Sequence of chain 52.A:
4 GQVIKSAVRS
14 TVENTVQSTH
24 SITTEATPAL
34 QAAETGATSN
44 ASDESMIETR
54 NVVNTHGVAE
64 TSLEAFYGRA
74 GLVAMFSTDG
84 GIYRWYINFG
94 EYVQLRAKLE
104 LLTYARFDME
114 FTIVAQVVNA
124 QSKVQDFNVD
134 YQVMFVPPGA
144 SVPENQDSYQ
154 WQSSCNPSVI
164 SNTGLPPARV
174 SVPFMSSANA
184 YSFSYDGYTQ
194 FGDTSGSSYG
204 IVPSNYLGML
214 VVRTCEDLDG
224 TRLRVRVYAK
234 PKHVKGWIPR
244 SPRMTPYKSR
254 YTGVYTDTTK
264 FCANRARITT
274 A

This small molecule binds to this protein.
Small molecule (SMILES): N[C@@H](CS)C(=O)O

Sequence of chain 53.C:
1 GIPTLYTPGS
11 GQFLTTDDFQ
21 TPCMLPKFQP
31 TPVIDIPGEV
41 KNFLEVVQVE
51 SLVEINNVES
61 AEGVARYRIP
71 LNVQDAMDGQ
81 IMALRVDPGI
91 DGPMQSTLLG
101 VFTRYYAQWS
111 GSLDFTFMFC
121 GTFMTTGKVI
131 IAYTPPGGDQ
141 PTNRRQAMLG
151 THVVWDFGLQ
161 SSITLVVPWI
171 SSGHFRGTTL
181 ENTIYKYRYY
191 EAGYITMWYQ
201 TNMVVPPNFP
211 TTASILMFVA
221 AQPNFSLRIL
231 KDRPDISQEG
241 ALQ

Binding-site contacts:
Ligand atom SG contacts residue GLY1 of chain 53.E at 4.2 Å.
Ligand atom CB contacts residue GLY1 of chain 53.E at 3.1 Å.
Ligand atom CA contacts residue SER151 of chain 52.A at 4.0 Å.
Ligand atom CB contacts residue GLU239 of chain 53.C at 4.0 Å.
Ligand atom N contacts residue ASP150 of chain 52.A at 4.4 Å.
Ligand atom SG contacts residue TYR95 of chain 53.A at 3.8 Å.
Ligand atom CB contacts residue MET78 of chain 53.A at 3.9 Å (hydrophobic).
Ligand atom C contacts residue GLY1 of chain 53.E at 1.3 Å.
Ligand atom SG contacts residue GLU239 of chain 53.C at 4.3 Å.
Ligand atom SG contacts residue MET78 of chain 53.A at 3.8 Å.
Ligand atom O contacts residue GLN155 of chain 52.A at 3.0 Å (h-bond).
Ligand atom C contacts residue ASP150 of chain 52.A at 3.8 Å.
Ligand atom C contacts residue TYR152 of chain 52.A at 3.6 Å (hydrophobic).
Ligand atom SG contacts residue ALA241 of chain 53.C at 3.5 Å (h-bond).
Ligand atom CA contacts residue GLU239 of chain 53.C at 3.9 Å.
Ligand atom N contacts residue TYR152 of chain 52.A at 3.5 Å.
Ligand atom N contacts residue GLN155 of chain 52.A at 4.3 Å.
Ligand atom N contacts residue GLN238 of chain 53.C at 3.8 Å.
Ligand atom CA contacts residue TYR152 of chain 52.A at 3.8 Å (hydrophobic).
Ligand atom C contacts residue GLN155 of chain 52.A at 4.2 Å.
Ligand atom N contacts residue GLY1 of chain 53.E at 3.7 Å.
Ligand atom CA contacts residue ASP150 of chain 52.A at 3.3 Å.
Ligand atom O contacts residue TYR95 of chain 53.A at 3.6 Å.
Ligand atom O contacts residue TYR152 of chain 52.A at 3.6 Å.
Ligand atom O contacts residue GLY1 of chain 53.E at 2.2 Å (h-bond).
Ligand atom O contacts residue LEU75 of chain 53.A at 4.4 Å.
Ligand atom C contacts residue SER151 of chain 52.A at 3.9 Å.
Ligand atom C contacts residue TYR95 of chain 53.A at 4.5 Å (hydrophobic).
Ligand atom CA contacts residue GLY1 of chain 53.E at 2.4 Å.
Ligand atom SG contacts residue GLY240 of chain 53.C at 4.0 Å.
Ligand atom C contacts residue MET78 of chain 53.A at 4.2 Å (hydrophobic).
Ligand atom CB contacts residue ASP150 of chain 52.A at 3.6 Å.
Ligand atom N contacts residue GLU239 of chain 53.C at 3.0 Å (salt-bridge).

Sequence of chain 53.A:
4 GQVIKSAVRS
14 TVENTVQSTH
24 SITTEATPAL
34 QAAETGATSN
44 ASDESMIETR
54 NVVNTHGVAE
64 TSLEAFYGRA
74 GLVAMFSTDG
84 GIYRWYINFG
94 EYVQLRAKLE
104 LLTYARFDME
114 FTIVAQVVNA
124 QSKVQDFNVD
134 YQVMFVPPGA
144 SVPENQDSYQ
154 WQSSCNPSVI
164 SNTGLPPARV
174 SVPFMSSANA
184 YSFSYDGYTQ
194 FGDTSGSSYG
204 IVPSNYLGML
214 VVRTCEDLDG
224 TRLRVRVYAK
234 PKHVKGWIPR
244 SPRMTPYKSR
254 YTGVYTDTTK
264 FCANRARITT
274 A